Sequence of chain 1.D:
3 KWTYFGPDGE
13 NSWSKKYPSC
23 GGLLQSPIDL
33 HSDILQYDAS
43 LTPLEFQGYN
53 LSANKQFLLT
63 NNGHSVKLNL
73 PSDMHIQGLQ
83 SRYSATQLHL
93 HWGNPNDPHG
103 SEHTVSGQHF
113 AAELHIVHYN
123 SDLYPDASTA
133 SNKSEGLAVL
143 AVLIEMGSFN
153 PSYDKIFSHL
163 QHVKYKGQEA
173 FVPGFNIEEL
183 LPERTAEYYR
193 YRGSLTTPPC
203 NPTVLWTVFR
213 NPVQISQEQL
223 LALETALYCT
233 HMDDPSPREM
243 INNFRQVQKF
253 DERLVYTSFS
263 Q

A protein and the small-molecule ligand that binds it are described below.
Small molecule (SMILES): NS(=O)(=O)c1cc(C(=O)NCCO)c(NCc2ccccc2)cc1Cl

Binding-site contacts:
Ligand atom O4 contacts residue TRP208 of chain 1.D at 3.4 Å.
Ligand atom N5 contacts residue ZN1 of chain 1.R at 1.9 Å.
Ligand atom S1 contacts residue HIS117 of chain 1.D at 3.8 Å.
Ligand atom O4 contacts residue LEU197 of chain 1.D at 3.3 Å.
Ligand atom C2 contacts residue HIS91 of chain 1.D at 3.8 Å.
Ligand atom O4 contacts residue THR198 of chain 1.D at 2.9 Å (h-bond).
Ligand atom O3 contacts residue HIS117 of chain 1.D at 3.2 Å (h-bond).
Ligand atom C8 contacts residue LEU197 of chain 1.D at 3.8 Å (hydrophobic).
Ligand atom O17 contacts residue HIS66 of chain 1.D at 3.9 Å.
Ligand atom CL1 contacts residue VAL206 of chain 1.D at 3.8 Å.
Ligand atom C6 contacts residue LEU197 of chain 1.D at 3.7 Å (hydrophobic).
Ligand atom S1 contacts residue HIS91 of chain 1.D at 3.9 Å.
Ligand atom CL1 contacts residue VAL141 of chain 1.D at 3.3 Å.
Ligand atom S1 contacts residue ZN1 of chain 1.R at 3.0 Å.
Ligand atom C25 contacts residue SER133 of chain 1.D at 3.8 Å.
Ligand atom N5 contacts residue HIS91 of chain 1.D at 3.2 Å (h-bond).
Ligand atom N5 contacts residue HIS93 of chain 1.D at 3.4 Å (h-bond).
Ligand atom O3 contacts residue HIS91 of chain 1.D at 3.4 Å.
Ligand atom N5 contacts residue HIS117 of chain 1.D at 3.4 Å (h-bond).
Ligand atom C15 contacts residue THR199 of chain 1.D at 3.7 Å.
Ligand atom C7 contacts residue VAL119 of chain 1.D at 3.8 Å (hydrophobic).
Ligand atom N14 contacts residue THR199 of chain 1.D at 2.9 Å (h-bond).
Ligand atom O3 contacts residue TRP208 of chain 1.D at 3.7 Å.
Ligand atom C23 contacts residue SER130 of chain 1.D at 3.7 Å.
Ligand atom O13 contacts residue GLN89 of chain 1.D at 3.2 Å (h-bond).
Ligand atom C7 contacts residue LEU197 of chain 1.D at 3.8 Å (hydrophobic).
Ligand atom O3 contacts residue ZN1 of chain 1.R at 3.0 Å.
Ligand atom C16 contacts residue HIS66 of chain 1.D at 3.8 Å.
Ligand atom O3 contacts residue VAL141 of chain 1.D at 3.8 Å.
Ligand atom C24 contacts residue SER130 of chain 1.D at 3.5 Å.
Ligand atom C12 contacts residue THR199 of chain 1.D at 3.9 Å.
Ligand atom O17 contacts residue ASN64 of chain 1.D at 3.1 Å (h-bond).
Ligand atom C16 contacts residue ASN64 of chain 1.D at 3.8 Å.
Ligand atom C16 contacts residue TRP4 of chain 1.D at 3.8 Å (hydrophobic).
Ligand atom N5 contacts residue THR198 of chain 1.D at 2.9 Å (h-bond).
Ligand atom C22 contacts residue SER133 of chain 1.D at 3.5 Å.
Ligand atom C10 contacts residue THR199 of chain 1.D at 3.7 Å.
Ligand atom C10 contacts residue HIS91 of chain 1.D at 3.6 Å.
Ligand atom S1 contacts residue THR198 of chain 1.D at 3.8 Å.
Ligand atom O3 contacts residue VAL119 of chain 1.D at 3.8 Å.